This small molecule binds to this protein.
Small molecule (SMILES): NCc1ccc(S(N)(=O)=O)cc1

Sequence of chain 1.A:
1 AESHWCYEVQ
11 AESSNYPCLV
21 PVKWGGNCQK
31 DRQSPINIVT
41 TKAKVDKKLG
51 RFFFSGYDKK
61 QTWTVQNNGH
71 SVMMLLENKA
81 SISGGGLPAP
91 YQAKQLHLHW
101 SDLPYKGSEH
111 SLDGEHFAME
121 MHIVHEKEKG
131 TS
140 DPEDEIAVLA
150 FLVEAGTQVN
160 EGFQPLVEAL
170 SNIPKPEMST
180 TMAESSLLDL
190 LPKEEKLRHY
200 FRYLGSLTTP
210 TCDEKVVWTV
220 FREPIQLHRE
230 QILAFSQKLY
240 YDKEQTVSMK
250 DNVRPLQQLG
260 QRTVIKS

Binding-site contacts:
Ligand atom N1 contacts residue GLN95 of chain 1.A at 4.2 Å.
Ligand atom C14 contacts residue LEU206 of chain 1.A at 3.5 Å (hydrophobic).
Ligand atom C16 contacts residue THR208 of chain 1.A at 3.0 Å.
Ligand atom C12 contacts residue HIS97 of chain 1.A at 4.3 Å.
Ligand atom C13 contacts residue GLN95 of chain 1.A at 4.0 Å.
Ligand atom O6 contacts residue TRP217 of chain 1.A at 3.7 Å.
Ligand atom S1 contacts residue HIS122 of chain 1.A at 4.0 Å.
Ligand atom C13 contacts residue VAL124 of chain 1.A at 3.8 Å (hydrophobic).
Ligand atom O6 contacts residue ZN1 of chain 1.E at 4.0 Å.
Ligand atom C15 contacts residue THR208 of chain 1.A at 3.3 Å.
Ligand atom C14 contacts residue ZN1 of chain 1.E at 4.0 Å.
Ligand atom O5 contacts residue HIS122 of chain 1.A at 3.4 Å (h-bond).
Ligand atom N2 contacts residue ZN1 of chain 1.E at 1.9 Å.
Ligand atom O5 contacts residue VAL124 of chain 1.A at 4.1 Å.
Ligand atom C15 contacts residue THR207 of chain 1.A at 3.9 Å.
Ligand atom C16 contacts residue LEU206 of chain 1.A at 4.0 Å (hydrophobic).
Ligand atom S1 contacts residue THR207 of chain 1.A at 3.7 Å.
Ligand atom N2 contacts residue GLU109 of chain 1.A at 3.9 Å.
Ligand atom N2 contacts residue HIS97 of chain 1.A at 3.3 Å (h-bond).
Ligand atom C11 contacts residue THR208 of chain 1.A at 4.2 Å.
Ligand atom N2 contacts residue HIS99 of chain 1.A at 3.4 Å (h-bond).
Ligand atom O5 contacts residue TRP217 of chain 1.A at 4.0 Å.
Ligand atom S1 contacts residue LEU206 of chain 1.A at 4.2 Å.
Ligand atom C12 contacts residue GLN95 of chain 1.A at 3.4 Å.
Ligand atom S1 contacts residue HIS97 of chain 1.A at 3.7 Å.
Ligand atom O6 contacts residue THR207 of chain 1.A at 2.9 Å (h-bond).
Ligand atom O5 contacts residue HIS97 of chain 1.A at 3.4 Å.
Ligand atom C14 contacts residue HIS97 of chain 1.A at 3.9 Å.
Ligand atom C15 contacts residue LEU206 of chain 1.A at 3.8 Å (hydrophobic).
Ligand atom C12 contacts residue LEU206 of chain 1.A at 3.6 Å (hydrophobic).
Ligand atom C11 contacts residue GLN95 of chain 1.A at 4.2 Å.
Ligand atom C13 contacts residue HIS97 of chain 1.A at 3.5 Å.
Ligand atom N2 contacts residue THR207 of chain 1.A at 2.7 Å (h-bond).
Ligand atom O5 contacts residue VAL147 of chain 1.A at 3.9 Å.
Ligand atom O6 contacts residue LEU206 of chain 1.A at 3.4 Å.
Ligand atom C13 contacts residue LEU206 of chain 1.A at 3.4 Å (hydrophobic).
Ligand atom O5 contacts residue ZN1 of chain 1.E at 3.0 Å.
Ligand atom C11 contacts residue LEU206 of chain 1.A at 3.9 Å (hydrophobic).
Ligand atom N2 contacts residue HIS122 of chain 1.A at 3.5 Å (h-bond).
Ligand atom S1 contacts residue ZN1 of chain 1.E at 2.9 Å.